Binding-site contacts:
Ligand atom O12 contacts residue GLY360 of chain 18.D at 3.8 Å.
Ligand atom C08 contacts residue HIS227 of chain 18.D at 3.1 Å.
Ligand atom C40 contacts residue VAL23 of chain 18.D at 3.7 Å (hydrophobic).
Ligand atom O06 contacts residue LEU273 of chain 18.D at 3.0 Å.
Ligand atom O06 contacts residue THR274 of chain 18.D at 2.9 Å (h-bond).
Ligand atom C04 contacts residue HIS227 of chain 18.D at 3.5 Å.
Ligand atom O01 contacts residue ARG276 of chain 18.D at 3.7 Å.
Ligand atom C28 contacts residue PRO358 of chain 18.D at 3.7 Å (hydrophobic).
Ligand atom C47 contacts residue ARG276 of chain 18.D at 3.5 Å.
Ligand atom C16 contacts residue PRO272 of chain 18.D at 3.8 Å (hydrophobic).
Ligand atom C07 contacts residue HIS227 of chain 18.D at 2.4 Å.
Ligand atom O06 contacts residue LEU215 of chain 18.D at 3.5 Å.
Ligand atom C15 contacts residue PRO272 of chain 18.D at 3.3 Å (hydrophobic).
Ligand atom C15 contacts residue LEU273 of chain 18.D at 3.7 Å (hydrophobic).
Ligand atom C15 contacts residue THR274 of chain 18.D at 3.8 Å.
Ligand atom C36 contacts residue HIS227 of chain 18.D at 3.4 Å.
Ligand atom O06 contacts residue PRO272 of chain 18.D at 3.7 Å.
Ligand atom O10 contacts residue GLY360 of chain 18.D at 3.8 Å.
Ligand atom C41 contacts residue VAL23 of chain 18.D at 2.8 Å (hydrophobic).
Ligand atom C16 contacts residue THR274 of chain 18.D at 3.6 Å.
Ligand atom O07 contacts residue THR274 of chain 18.D at 3.7 Å.
Ligand atom O13 contacts residue PRO358 of chain 18.D at 3.2 Å.
Ligand atom C07 contacts residue ASP224 of chain 18.D at 3.6 Å.
Ligand atom C14 contacts residue LEU215 of chain 18.D at 3.3 Å (hydrophobic).
Ligand atom C31 contacts residue HIS227 of chain 18.D at 3.6 Å.
Ligand atom C30 contacts residue HIS227 of chain 18.D at 3.2 Å.
Ligand atom C09 contacts residue HIS227 of chain 18.D at 3.6 Å.
Ligand atom C39 contacts residue ALA231 of chain 18.D at 3.7 Å (hydrophobic).
Ligand atom C14 contacts residue THR274 of chain 18.D at 3.6 Å.
Ligand atom C33 contacts residue GLU22 of chain 18.D at 3.7 Å.
Ligand atom C42 contacts residue VAL23 of chain 18.D at 3.2 Å (hydrophobic).
Ligand atom C06 contacts residue HIS227 of chain 18.D at 2.2 Å.
Ligand atom C19 contacts residue THR274 of chain 18.D at 3.2 Å.
Ligand atom O05 contacts residue LEU361 of chain 18.D at 3.2 Å.
Ligand atom C41 contacts residue GLU27 of chain 18.D at 3.3 Å.
Ligand atom O13 contacts residue ARG359 of chain 18.D at 3.3 Å (salt-bridge).
Ligand atom C44 contacts residue LEU361 of chain 18.D at 3.1 Å (hydrophobic).
Ligand atom O14 contacts residue HIS227 of chain 18.D at 2.3 Å (h-bond).
Ligand atom C05 contacts residue HIS227 of chain 18.D at 2.9 Å.
Ligand atom C42 contacts residue GLU27 of chain 18.D at 3.4 Å.

Sequence of chain 18.D:
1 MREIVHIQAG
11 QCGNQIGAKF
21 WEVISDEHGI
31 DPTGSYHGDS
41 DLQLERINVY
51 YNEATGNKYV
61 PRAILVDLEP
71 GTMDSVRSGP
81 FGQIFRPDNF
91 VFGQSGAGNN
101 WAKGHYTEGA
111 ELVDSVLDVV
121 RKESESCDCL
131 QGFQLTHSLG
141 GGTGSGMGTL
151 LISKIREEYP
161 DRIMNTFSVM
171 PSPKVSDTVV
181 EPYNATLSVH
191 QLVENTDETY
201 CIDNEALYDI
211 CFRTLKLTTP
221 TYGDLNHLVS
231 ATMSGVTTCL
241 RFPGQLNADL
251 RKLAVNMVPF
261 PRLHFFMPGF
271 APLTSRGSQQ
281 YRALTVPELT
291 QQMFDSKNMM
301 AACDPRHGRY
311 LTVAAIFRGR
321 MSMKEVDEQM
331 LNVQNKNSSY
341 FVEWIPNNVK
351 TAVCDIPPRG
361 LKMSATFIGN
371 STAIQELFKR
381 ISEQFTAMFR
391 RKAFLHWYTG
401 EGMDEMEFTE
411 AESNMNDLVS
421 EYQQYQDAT

This small molecule binds to this protein.
Small molecule (SMILES): CC(=O)O[C@H]1C(=O)[C@@]2(C)[C@H]([C@H](OC(=O)c3ccccc3)[C@]3(O)C[C@H](OC(=O)[C@H](O)[C@@H](NC(=O)c4ccccc4)c4ccccc4)C(C)=C1C3(C)C)[C@]1(OC(C)=O)CO[C@@H]1C[C@@H]2O